Binding-site contacts:
Ligand atom CAL contacts residue PHE135 of chain 1.A at 3.7 Å (hydrophobic).
Ligand atom CAH contacts residue VAL192 of chain 1.A at 3.9 Å (hydrophobic).
Ligand atom CAE contacts residue ASP112 of chain 1.A at 3.6 Å.
Ligand atom CAM contacts residue MET195 of chain 1.A at 4.0 Å (hydrophobic).
Ligand atom CAW contacts residue TRP203 of chain 1.A at 3.4 Å (hydrophobic).
Ligand atom CAK contacts residue MET195 of chain 1.A at 3.8 Å (hydrophobic).
Ligand atom CAG contacts residue ASP112 of chain 1.A at 3.5 Å.
Ligand atom OAB contacts residue ASP112 of chain 1.A at 3.6 Å.
Ligand atom CAP contacts residue TYR201 of chain 1.A at 3.5 Å (hydrophobic).
Ligand atom CAT contacts residue TRP203 of chain 1.A at 3.4 Å (hydrophobic).
Ligand atom CAW contacts residue ASN228 of chain 1.A at 3.7 Å.
Ligand atom CAA contacts residue PHE135 of chain 1.A at 3.8 Å (hydrophobic).
Ligand atom CAK contacts residue PHE155 of chain 1.A at 3.5 Å (hydrophobic).
Ligand atom CAV contacts residue VAL192 of chain 1.A at 3.9 Å (hydrophobic).
Ligand atom CAQ contacts residue TYR201 of chain 1.A at 3.7 Å (hydrophobic).
Ligand atom NAY contacts residue TRP203 of chain 1.A at 3.7 Å.
Ligand atom CAG contacts residue THR114 of chain 1.A at 3.9 Å.
Ligand atom CAI contacts residue PHE155 of chain 1.A at 3.5 Å (hydrophobic).
Ligand atom CAI contacts residue ILE24 of chain 1.C at 3.7 Å (hydrophobic).
Ligand atom CAF contacts residue GLN202 of chain 1.A at 3.6 Å.
Ligand atom CAL contacts residue ILE111 of chain 1.A at 3.5 Å (hydrophobic).
Ligand atom CAX contacts residue ILE111 of chain 1.A at 3.9 Å (hydrophobic).
Ligand atom CAF contacts residue TRP203 of chain 1.A at 3.6 Å (hydrophobic).
Ligand atom CAM contacts residue ILE111 of chain 1.A at 3.6 Å (hydrophobic).
Ligand atom OAB contacts residue TRP203 of chain 1.A at 3.7 Å.
Ligand atom OAS contacts residue VAL192 of chain 1.A at 3.9 Å.
Ligand atom CAQ contacts residue TRP203 of chain 1.A at 3.4 Å (hydrophobic).
Ligand atom NAZ contacts residue ASN228 of chain 1.A at 3.9 Å.
Ligand atom OAB contacts residue ILE113 of chain 1.A at 3.3 Å (h-bond).
Ligand atom CAV contacts residue ILE111 of chain 1.A at 3.9 Å (hydrophobic).
Ligand atom CAQ contacts residue ASN228 of chain 1.A at 3.6 Å.
Ligand atom CAD contacts residue ASN228 of chain 1.A at 3.5 Å.
Ligand atom CAD contacts residue GLN202 of chain 1.A at 3.6 Å.
Ligand atom NAZ contacts residue TRP203 of chain 1.A at 3.2 Å.
Ligand atom CAG contacts residue TRP203 of chain 1.A at 3.9 Å (hydrophobic).
Ligand atom OAS contacts residue MET195 of chain 1.A at 3.1 Å.
Ligand atom CAE contacts residue THR114 of chain 1.A at 3.5 Å.
Ligand atom CAJ contacts residue PHE135 of chain 1.A at 3.8 Å (hydrophobic).
Ligand atom CAF contacts residue ASN228 of chain 1.A at 3.2 Å.
Ligand atom CAV contacts residue MET195 of chain 1.A at 3.9 Å (hydrophobic).

Sequence of chain 1.C:
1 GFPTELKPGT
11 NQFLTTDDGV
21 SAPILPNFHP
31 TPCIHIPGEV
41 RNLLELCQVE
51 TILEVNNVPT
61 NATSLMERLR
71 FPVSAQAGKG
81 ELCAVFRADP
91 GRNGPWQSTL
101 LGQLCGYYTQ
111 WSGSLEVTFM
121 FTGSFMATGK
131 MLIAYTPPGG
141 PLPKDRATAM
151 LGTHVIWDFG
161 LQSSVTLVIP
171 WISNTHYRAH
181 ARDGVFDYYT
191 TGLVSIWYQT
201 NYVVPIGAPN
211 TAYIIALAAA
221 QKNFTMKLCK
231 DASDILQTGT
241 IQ

Sequence of chain 1.A:
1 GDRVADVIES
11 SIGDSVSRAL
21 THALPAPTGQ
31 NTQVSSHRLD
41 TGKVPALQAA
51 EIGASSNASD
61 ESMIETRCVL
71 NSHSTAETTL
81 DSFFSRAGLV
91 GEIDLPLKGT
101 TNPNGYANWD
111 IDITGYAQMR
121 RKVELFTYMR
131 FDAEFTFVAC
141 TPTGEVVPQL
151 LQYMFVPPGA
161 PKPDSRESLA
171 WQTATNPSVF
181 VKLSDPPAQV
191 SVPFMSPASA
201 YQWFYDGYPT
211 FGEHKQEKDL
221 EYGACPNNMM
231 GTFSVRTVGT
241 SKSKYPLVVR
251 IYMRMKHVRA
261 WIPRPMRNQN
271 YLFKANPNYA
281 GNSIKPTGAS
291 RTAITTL

A protein and the small-molecule ligand that binds it are described below.
Small molecule (SMILES): C[C@H](CCOc1ccc(I)cc1)CCN1CCN(c2ccncc2)C1=O